Binding-site contacts:
Ligand atom C07 contacts residue SER314 of chain 1.D at 4.0 Å.
Ligand atom C03 contacts residue PRO294 of chain 1.D at 3.8 Å (hydrophobic).
Ligand atom C04 contacts residue HEM1 of chain 1.IA at 3.9 Å.
Ligand atom N01 contacts residue GLU321 of chain 1.D at 2.8 Å (salt-bridge).
Ligand atom N11 contacts residue HEM1 of chain 1.IA at 3.9 Å.
Ligand atom C16 contacts residue HEM1 of chain 1.IA at 3.6 Å.
Ligand atom C09 contacts residue HEM1 of chain 1.IA at 3.4 Å.
Ligand atom C06 contacts residue GLU321 of chain 1.D at 3.6 Å.
Ligand atom N11 contacts residue GLN207 of chain 1.D at 3.7 Å.
Ligand atom C08 contacts residue HEM1 of chain 1.IA at 3.6 Å.
Ligand atom N02 contacts residue GLU321 of chain 1.D at 2.9 Å (salt-bridge).
Ligand atom C07 contacts residue GLY315 of chain 1.D at 3.6 Å.
Ligand atom C16 contacts residue GLN207 of chain 1.D at 3.7 Å.
Ligand atom N02 contacts residue PRO294 of chain 1.D at 4.0 Å.
Ligand atom N14 contacts residue GLN207 of chain 1.D at 4.0 Å.
Ligand atom C07 contacts residue PRO294 of chain 1.D at 4.0 Å (hydrophobic).
Ligand atom C07 contacts residue PHE313 of chain 1.D at 3.5 Å (hydrophobic).
Ligand atom C08 contacts residue GLU321 of chain 1.D at 3.5 Å.
Ligand atom C08 contacts residue VAL296 of chain 1.D at 4.0 Å (hydrophobic).
Ligand atom C05 contacts residue VAL296 of chain 1.D at 3.8 Å (hydrophobic).
Ligand atom C02 contacts residue GLU321 of chain 1.D at 3.6 Å.
Ligand atom C03 contacts residue TRP316 of chain 1.D at 3.9 Å (hydrophobic).
Ligand atom C15 contacts residue GLN207 of chain 1.D at 3.2 Å.
Ligand atom C07 contacts residue HEM1 of chain 1.IA at 3.4 Å.
Ligand atom C03 contacts residue HEM1 of chain 1.IA at 3.2 Å.
Ligand atom C02 contacts residue HEM1 of chain 1.IA at 3.6 Å.
Ligand atom N02 contacts residue HEM1 of chain 1.IA at 3.4 Å.
Ligand atom C17 contacts residue GLN207 of chain 1.D at 4.0 Å.
Ligand atom C12 contacts residue HEM1 of chain 1.IA at 3.3 Å.
Ligand atom C10 contacts residue HEM1 of chain 1.IA at 2.9 Å.
Ligand atom N02 contacts residue TRP316 of chain 1.D at 2.8 Å (h-bond).
Ligand atom C17 contacts residue ARG210 of chain 1.D at 3.5 Å.
Ligand atom C17 contacts residue SER206 of chain 1.D at 3.1 Å.
Ligand atom C02 contacts residue PRO294 of chain 1.D at 3.8 Å (hydrophobic).
Ligand atom C09 contacts residue GLU321 of chain 1.D at 4.0 Å.
Ligand atom C02 contacts residue TRP316 of chain 1.D at 3.7 Å (hydrophobic).
Ligand atom C09 contacts residue VAL296 of chain 1.D at 3.9 Å (hydrophobic).
Ligand atom N01 contacts residue HEM1 of chain 1.IA at 3.8 Å.
Ligand atom N02 contacts residue TYR317 of chain 1.D at 3.7 Å.
Ligand atom N02 contacts residue MET318 of chain 1.D at 3.9 Å.

Sequence of chain 1.D:
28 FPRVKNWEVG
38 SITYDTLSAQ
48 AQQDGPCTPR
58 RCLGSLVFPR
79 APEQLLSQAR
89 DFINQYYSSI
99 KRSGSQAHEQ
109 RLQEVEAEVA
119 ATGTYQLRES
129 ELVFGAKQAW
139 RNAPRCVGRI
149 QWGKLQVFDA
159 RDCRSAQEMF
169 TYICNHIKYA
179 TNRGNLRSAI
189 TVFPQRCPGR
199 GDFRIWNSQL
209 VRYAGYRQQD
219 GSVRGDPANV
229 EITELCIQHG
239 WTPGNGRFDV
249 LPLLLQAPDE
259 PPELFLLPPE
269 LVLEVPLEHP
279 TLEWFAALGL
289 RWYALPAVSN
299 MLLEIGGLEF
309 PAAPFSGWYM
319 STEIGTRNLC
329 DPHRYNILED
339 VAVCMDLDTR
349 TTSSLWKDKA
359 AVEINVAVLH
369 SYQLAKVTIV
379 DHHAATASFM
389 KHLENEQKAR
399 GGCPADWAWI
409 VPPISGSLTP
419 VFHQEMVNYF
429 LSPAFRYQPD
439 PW

The protein below binds the small molecule below.
Small molecule (SMILES): Cc1cc(N)nc(C#CCN2CCN(C)CC2)c1